Binding-site contacts:
Ligand atom CD2 contacts residue ARG43 of chain 2.C at 3.7 Å.
Ligand atom N contacts residue ASP258 of chain 2.C at 3.2 Å (salt-bridge).
Ligand atom NH1 contacts residue ASP228 of chain 2.C at 3.2 Å (salt-bridge).
Ligand atom N contacts residue ASP258 of chain 2.C at 3.7 Å.
Ligand atom CZ contacts residue ASP228 of chain 2.C at 3.2 Å.
Ligand atom C contacts residue ILE54 of chain 2.C at 3.7 Å (hydrophobic).
Ligand atom NE contacts residue ASP53 of chain 2.C at 3.6 Å (salt-bridge).
Ligand atom CB contacts residue MET259 of chain 2.C at 3.5 Å (hydrophobic).
Ligand atom CG2 contacts residue MET259 of chain 2.C at 3.7 Å (hydrophobic).
Ligand atom O contacts residue ARG50 of chain 2.C at 3.7 Å.
Ligand atom N contacts residue ARG49 of chain 2.C at 3.5 Å (salt-bridge).
Ligand atom CD1 contacts residue PRO57 of chain 2.C at 3.6 Å (hydrophobic).
Ligand atom CB contacts residue ARG49 of chain 2.C at 3.6 Å.
Ligand atom CB contacts residue ILE39 of chain 2.C at 3.7 Å (hydrophobic).
Ligand atom N contacts residue ASP258 of chain 2.C at 2.9 Å (salt-bridge).
Ligand atom NH2 contacts residue ASP228 of chain 2.C at 2.4 Å (salt-bridge).
Ligand atom CG2 contacts residue ALA42 of chain 2.C at 3.7 Å (hydrophobic).
Ligand atom C contacts residue ASP258 of chain 2.C at 3.7 Å.
Ligand atom N contacts residue ARG49 of chain 2.C at 3.5 Å (salt-bridge).
Ligand atom N contacts residue ASP258 of chain 2.C at 3.3 Å (salt-bridge).
Ligand atom O contacts residue ARG49 of chain 2.C at 3.0 Å (salt-bridge).
Ligand atom OG1 contacts residue ASP258 of chain 2.C at 3.5 Å.
Ligand atom N contacts residue ARG49 of chain 2.C at 3.7 Å.
Ligand atom CB contacts residue ASP258 of chain 2.C at 3.7 Å.
Ligand atom CA contacts residue ASP258 of chain 2.C at 3.3 Å.
Ligand atom C contacts residue ILE39 of chain 2.C at 3.6 Å (hydrophobic).
Ligand atom CD contacts residue ASP53 of chain 2.C at 3.3 Å.
Ligand atom NH2 contacts residue THR246 of chain 2.C at 2.8 Å (h-bond).
Ligand atom O contacts residue ILE39 of chain 2.C at 3.5 Å.
Ligand atom CA contacts residue ILE54 of chain 2.C at 3.7 Å (hydrophobic).
Ligand atom OG1 contacts residue MET259 of chain 2.C at 2.6 Å (h-bond).
Ligand atom O contacts residue ILE54 of chain 2.C at 3.4 Å.
Ligand atom NH1 contacts residue THR246 of chain 2.C at 3.5 Å.
Ligand atom NH1 contacts residue ILE51 of chain 2.C at 3.5 Å (h-bond).
Ligand atom CB contacts residue ARG49 of chain 2.C at 3.7 Å.
Ligand atom C contacts residue ARG49 of chain 2.C at 3.5 Å.
Ligand atom NH1 contacts residue ARG50 of chain 2.C at 3.7 Å.
Ligand atom O contacts residue ARG43 of chain 2.C at 2.9 Å (salt-bridge).
Ligand atom CA contacts residue ARG49 of chain 2.C at 3.7 Å.
Ligand atom O contacts residue ARG43 of chain 2.C at 3.3 Å (salt-bridge).

A small-molecule ligand and the protein it binds are described below.
Small molecule (SMILES): CC(C)C[C@H](NC(=O)CN)C(=O)N[C@H](C(=O)N[C@H](C(=O)NCC(=O)N[C@@H](CO)C(=O)N[C@@H](CC(C)C)C(=O)N[C@@H](CCCN=C(N)N)C(=O)NCC=O)C(C)C)[C@@H](C)O

Sequence of chain 2.C:
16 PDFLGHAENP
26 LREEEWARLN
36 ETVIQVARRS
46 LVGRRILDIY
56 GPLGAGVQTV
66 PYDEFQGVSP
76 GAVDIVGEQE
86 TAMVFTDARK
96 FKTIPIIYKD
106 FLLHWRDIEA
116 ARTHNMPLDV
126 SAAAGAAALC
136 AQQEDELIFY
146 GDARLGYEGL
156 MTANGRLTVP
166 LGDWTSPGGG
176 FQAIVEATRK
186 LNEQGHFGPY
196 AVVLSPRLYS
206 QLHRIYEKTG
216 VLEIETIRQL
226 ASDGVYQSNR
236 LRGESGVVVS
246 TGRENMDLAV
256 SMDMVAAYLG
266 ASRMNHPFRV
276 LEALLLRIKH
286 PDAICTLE